Sequence of chain 1.C:
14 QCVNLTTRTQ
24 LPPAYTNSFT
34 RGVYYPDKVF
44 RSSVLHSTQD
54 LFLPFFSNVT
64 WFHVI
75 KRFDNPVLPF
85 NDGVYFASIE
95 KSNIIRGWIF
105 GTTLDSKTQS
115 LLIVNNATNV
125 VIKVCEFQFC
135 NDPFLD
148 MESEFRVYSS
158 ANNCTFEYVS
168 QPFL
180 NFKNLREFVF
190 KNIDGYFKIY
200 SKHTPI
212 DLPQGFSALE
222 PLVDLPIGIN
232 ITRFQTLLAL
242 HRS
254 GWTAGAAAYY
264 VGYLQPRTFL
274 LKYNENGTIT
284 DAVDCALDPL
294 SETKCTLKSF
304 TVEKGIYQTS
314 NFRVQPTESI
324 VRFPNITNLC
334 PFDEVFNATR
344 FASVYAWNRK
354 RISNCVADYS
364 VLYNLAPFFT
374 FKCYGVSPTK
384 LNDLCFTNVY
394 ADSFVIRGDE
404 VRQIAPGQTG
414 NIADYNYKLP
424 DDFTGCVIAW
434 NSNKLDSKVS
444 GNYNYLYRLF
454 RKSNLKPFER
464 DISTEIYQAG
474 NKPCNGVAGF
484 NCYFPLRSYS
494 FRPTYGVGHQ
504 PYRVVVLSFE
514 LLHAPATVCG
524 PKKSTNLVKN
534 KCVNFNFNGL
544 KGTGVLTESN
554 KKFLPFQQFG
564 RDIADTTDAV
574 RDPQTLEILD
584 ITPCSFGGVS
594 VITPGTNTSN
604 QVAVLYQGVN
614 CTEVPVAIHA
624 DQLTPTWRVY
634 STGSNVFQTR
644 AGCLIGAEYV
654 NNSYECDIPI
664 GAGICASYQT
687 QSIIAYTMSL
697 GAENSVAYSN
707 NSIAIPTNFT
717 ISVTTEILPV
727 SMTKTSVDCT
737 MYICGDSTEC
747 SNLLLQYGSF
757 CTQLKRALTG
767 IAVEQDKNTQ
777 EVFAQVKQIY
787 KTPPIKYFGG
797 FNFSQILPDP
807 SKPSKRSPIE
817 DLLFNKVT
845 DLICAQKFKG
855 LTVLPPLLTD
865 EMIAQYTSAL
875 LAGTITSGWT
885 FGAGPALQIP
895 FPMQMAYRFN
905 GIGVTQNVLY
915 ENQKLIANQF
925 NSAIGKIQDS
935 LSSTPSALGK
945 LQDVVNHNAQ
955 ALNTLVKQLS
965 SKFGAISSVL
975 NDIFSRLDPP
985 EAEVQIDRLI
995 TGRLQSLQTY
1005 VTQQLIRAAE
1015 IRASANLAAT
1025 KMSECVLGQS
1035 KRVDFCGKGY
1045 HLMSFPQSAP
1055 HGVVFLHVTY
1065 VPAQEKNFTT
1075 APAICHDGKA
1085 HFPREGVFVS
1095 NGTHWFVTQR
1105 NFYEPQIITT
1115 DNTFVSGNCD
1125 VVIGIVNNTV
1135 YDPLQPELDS

Sequence of chain 1.B:
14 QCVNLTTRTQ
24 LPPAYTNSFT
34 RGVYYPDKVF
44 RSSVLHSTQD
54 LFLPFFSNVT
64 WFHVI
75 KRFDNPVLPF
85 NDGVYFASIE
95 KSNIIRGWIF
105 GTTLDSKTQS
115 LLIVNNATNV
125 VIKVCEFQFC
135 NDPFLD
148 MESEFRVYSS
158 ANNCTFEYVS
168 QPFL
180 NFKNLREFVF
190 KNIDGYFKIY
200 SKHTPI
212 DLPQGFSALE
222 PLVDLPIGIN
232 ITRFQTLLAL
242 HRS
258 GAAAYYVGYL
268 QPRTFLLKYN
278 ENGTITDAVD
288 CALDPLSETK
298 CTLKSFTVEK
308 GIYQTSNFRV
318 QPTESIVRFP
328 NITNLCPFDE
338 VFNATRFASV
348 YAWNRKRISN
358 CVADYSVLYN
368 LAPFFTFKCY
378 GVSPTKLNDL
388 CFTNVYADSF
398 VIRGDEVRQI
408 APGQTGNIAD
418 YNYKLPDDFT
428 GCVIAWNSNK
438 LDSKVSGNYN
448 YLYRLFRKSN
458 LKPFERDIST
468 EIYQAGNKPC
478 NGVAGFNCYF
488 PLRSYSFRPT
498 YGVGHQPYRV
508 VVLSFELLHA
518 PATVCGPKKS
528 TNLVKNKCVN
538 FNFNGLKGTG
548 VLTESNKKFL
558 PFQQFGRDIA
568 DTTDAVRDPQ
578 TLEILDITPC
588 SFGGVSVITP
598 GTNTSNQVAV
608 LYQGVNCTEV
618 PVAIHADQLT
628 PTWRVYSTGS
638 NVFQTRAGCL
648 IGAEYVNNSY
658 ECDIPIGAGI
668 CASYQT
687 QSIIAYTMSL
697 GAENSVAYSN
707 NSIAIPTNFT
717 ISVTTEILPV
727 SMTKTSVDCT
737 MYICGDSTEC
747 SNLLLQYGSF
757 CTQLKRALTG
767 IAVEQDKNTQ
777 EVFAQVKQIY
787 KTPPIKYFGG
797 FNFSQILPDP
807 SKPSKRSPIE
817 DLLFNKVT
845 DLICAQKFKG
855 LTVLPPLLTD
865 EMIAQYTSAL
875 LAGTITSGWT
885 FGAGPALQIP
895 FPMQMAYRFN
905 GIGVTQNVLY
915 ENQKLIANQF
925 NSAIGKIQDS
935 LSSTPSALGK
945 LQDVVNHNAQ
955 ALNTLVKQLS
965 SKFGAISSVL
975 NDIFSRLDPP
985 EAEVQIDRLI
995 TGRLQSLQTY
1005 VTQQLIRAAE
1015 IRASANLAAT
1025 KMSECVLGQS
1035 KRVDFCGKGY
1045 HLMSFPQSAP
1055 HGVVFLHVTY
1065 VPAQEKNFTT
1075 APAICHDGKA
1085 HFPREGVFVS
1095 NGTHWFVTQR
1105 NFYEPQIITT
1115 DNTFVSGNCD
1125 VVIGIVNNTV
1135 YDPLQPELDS

A protein and the small-molecule ligand that binds it are described below.
Small molecule (SMILES): CC(=O)N[C@@H]1[C@@H](O)[C@H](O)[C@@H](CO)O[C@H]1O

Binding-site contacts:
Ligand atom O5 contacts residue GLN892 of chain 1.C at 3.9 Å.
Ligand atom C6 contacts residue ASN1071 of chain 1.B at 3.1 Å.
Ligand atom C1 contacts residue ASN1071 of chain 1.B at 1.4 Å.
Ligand atom O5 contacts residue SER708 of chain 1.B at 3.8 Å.
Ligand atom O4 contacts residue ALA703 of chain 1.B at 4.4 Å.
Ligand atom C3 contacts residue ASN1071 of chain 1.B at 3.7 Å.
Ligand atom C1 contacts residue GLN892 of chain 1.C at 3.5 Å.
Ligand atom C2 contacts residue ASN1071 of chain 1.B at 2.5 Å.
Ligand atom N2 contacts residue GLN892 of chain 1.C at 4.5 Å.
Ligand atom N2 contacts residue ASN1071 of chain 1.B at 3.2 Å (h-bond).
Ligand atom C4 contacts residue ASN1071 of chain 1.B at 3.9 Å.
Ligand atom O5 contacts residue ALA703 of chain 1.B at 4.3 Å.
Ligand atom C1 contacts residue SER708 of chain 1.B at 4.2 Å.
Ligand atom O6 contacts residue ASN1071 of chain 1.B at 4.2 Å.
Ligand atom C5 contacts residue ASN1071 of chain 1.B at 3.2 Å.
Ligand atom C3 contacts residue ALA703 of chain 1.B at 3.7 Å (hydrophobic).
Ligand atom C7 contacts residue ASN1071 of chain 1.B at 4.1 Å.
Ligand atom O5 contacts residue ASN1071 of chain 1.B at 2.5 Å (h-bond).
Ligand atom O3 contacts residue ALA703 of chain 1.B at 4.2 Å.